A protein and the small-molecule ligand that binds it are described below.
Small molecule (SMILES): CC(=O)N[C@@H]1[C@@H](O)[C@H](O)[C@@H](CO)O[C@H]1O

Sequence of chain 1.C:
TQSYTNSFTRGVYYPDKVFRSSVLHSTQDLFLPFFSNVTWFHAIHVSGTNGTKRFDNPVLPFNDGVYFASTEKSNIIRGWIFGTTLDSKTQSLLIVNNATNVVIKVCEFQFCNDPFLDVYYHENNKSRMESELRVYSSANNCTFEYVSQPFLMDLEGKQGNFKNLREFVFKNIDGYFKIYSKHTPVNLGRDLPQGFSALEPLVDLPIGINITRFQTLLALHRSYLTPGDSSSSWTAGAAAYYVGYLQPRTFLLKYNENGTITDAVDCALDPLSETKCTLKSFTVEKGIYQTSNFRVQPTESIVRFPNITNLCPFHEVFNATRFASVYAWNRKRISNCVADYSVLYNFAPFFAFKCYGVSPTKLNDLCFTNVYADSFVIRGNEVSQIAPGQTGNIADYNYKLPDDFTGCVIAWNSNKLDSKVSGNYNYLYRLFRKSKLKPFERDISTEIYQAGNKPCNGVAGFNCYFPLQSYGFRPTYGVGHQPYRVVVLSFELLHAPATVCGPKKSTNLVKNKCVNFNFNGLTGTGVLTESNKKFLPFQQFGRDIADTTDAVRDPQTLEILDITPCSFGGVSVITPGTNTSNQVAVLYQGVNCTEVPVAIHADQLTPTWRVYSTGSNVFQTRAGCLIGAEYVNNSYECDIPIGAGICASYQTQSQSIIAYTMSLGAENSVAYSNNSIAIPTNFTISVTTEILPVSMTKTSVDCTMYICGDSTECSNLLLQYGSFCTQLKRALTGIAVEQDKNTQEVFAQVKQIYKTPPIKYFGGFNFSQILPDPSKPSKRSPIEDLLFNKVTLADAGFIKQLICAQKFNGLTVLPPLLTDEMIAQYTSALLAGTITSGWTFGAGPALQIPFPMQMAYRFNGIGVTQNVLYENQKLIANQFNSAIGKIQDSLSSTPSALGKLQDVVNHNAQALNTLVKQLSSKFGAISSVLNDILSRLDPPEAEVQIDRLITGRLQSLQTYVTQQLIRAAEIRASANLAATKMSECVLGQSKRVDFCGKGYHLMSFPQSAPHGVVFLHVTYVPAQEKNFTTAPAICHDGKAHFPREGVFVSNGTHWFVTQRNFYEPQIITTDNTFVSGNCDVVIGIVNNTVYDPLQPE

Binding-site contacts:
Ligand atom C8 contacts residue ALA341 of chain 1.C at 3.7 Å (hydrophobic).
Ligand atom C5 contacts residue ASN340 of chain 1.C at 3.7 Å.
Ligand atom C8 contacts residue ASN340 of chain 1.C at 3.9 Å.
Ligand atom C4 contacts residue ASN340 of chain 1.C at 4.2 Å.
Ligand atom C8 contacts residue PHE339 of chain 1.C at 4.1 Å (hydrophobic).
Ligand atom N2 contacts residue ASN340 of chain 1.C at 2.9 Å (h-bond).
Ligand atom O7 contacts residue PHE339 of chain 1.C at 3.9 Å.
Ligand atom C2 contacts residue ASN340 of chain 1.C at 2.5 Å.
Ligand atom C1 contacts residue ASN340 of chain 1.C at 1.4 Å.
Ligand atom O5 contacts residue ASN340 of chain 1.C at 2.4 Å (h-bond).
Ligand atom O5 contacts residue HIS336 of chain 1.C at 3.5 Å (h-bond).
Ligand atom C1 contacts residue HIS336 of chain 1.C at 3.8 Å.
Ligand atom O7 contacts residue PHE368 of chain 1.C at 4.2 Å.
Ligand atom O7 contacts residue ASN340 of chain 1.C at 2.9 Å (h-bond).
Ligand atom C7 contacts residue ASN340 of chain 1.C at 3.1 Å.
Ligand atom C7 contacts residue PHE339 of chain 1.C at 4.4 Å (hydrophobic).
Ligand atom C3 contacts residue ASN340 of chain 1.C at 3.8 Å.
Ligand atom O6 contacts residue HIS336 of chain 1.C at 4.2 Å.